This small molecule binds to this protein.
Small molecule (SMILES): CC(=O)N[C@@H]1[C@@H](O)[C@H](O)[C@@H](CO)O[C@H]1O

Binding-site contacts:
Ligand atom C8 contacts residue ASN182 of chain 1.A at 3.9 Å.
Ligand atom C3 contacts residue ASN182 of chain 1.A at 3.8 Å.
Ligand atom O7 contacts residue ARG181 of chain 1.A at 3.7 Å.
Ligand atom O5 contacts residue ASN182 of chain 1.A at 2.4 Å (h-bond).
Ligand atom C2 contacts residue ASN182 of chain 1.A at 2.5 Å.
Ligand atom C4 contacts residue ASN182 of chain 1.A at 4.2 Å.
Ligand atom O7 contacts residue SER180 of chain 1.A at 4.3 Å.
Ligand atom C1 contacts residue ASN182 of chain 1.A at 1.4 Å.
Ligand atom N2 contacts residue ASN182 of chain 1.A at 2.9 Å (h-bond).
Ligand atom O7 contacts residue ASN182 of chain 1.A at 3.2 Å (h-bond).
Ligand atom C7 contacts residue ASN182 of chain 1.A at 3.3 Å.
Ligand atom C8 contacts residue SER179 of chain 1.A at 4.2 Å.
Ligand atom C8 contacts residue SER180 of chain 1.A at 4.4 Å.
Ligand atom C5 contacts residue ASN182 of chain 1.A at 3.7 Å.
Ligand atom C8 contacts residue ARG181 of chain 1.A at 3.4 Å.
Ligand atom C7 contacts residue ARG181 of chain 1.A at 3.9 Å.

Sequence of chain 1.A:
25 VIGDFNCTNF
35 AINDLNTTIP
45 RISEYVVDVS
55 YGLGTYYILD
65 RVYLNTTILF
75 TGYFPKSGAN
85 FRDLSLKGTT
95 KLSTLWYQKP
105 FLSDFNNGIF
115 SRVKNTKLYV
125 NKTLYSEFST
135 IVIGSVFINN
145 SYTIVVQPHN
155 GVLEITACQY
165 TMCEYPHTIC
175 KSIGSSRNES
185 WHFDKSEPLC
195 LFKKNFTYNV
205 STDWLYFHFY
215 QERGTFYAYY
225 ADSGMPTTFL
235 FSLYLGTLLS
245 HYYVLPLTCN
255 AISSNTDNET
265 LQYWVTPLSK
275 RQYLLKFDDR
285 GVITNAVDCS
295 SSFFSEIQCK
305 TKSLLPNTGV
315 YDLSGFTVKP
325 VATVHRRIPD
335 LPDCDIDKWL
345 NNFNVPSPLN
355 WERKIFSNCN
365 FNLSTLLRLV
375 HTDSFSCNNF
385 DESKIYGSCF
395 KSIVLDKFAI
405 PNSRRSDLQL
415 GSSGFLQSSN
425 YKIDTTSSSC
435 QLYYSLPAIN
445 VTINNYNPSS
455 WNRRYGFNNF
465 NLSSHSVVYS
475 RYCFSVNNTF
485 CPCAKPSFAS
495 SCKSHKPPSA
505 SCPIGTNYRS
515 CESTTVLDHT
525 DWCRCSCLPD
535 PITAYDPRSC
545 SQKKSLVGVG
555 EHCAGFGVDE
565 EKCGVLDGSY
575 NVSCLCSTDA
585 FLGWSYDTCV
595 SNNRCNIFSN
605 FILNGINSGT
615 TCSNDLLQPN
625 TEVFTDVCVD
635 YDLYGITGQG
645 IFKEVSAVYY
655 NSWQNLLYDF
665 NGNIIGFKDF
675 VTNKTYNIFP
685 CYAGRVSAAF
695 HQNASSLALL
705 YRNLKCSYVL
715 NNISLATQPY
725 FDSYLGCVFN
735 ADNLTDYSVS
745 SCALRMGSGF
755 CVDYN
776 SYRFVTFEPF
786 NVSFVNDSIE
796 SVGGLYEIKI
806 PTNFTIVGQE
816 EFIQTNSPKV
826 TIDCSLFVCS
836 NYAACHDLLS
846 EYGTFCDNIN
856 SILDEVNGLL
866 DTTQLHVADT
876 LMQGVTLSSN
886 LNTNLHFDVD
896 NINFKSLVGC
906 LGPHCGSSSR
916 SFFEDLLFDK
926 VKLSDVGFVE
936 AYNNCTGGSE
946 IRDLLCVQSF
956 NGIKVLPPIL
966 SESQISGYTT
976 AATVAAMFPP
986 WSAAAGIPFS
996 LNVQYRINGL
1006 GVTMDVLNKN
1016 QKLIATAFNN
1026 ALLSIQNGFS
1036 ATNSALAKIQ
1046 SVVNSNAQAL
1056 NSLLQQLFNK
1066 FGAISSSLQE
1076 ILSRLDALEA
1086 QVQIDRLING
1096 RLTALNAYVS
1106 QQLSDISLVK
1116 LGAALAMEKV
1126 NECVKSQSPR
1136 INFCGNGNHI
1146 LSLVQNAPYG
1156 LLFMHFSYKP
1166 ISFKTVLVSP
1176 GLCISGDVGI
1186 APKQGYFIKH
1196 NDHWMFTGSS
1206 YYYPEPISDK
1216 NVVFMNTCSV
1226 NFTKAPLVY